This small molecule binds to this protein.
Small molecule (SMILES): Cc1ccncc1NC(=O)Cc1cccc(O[C@@H]2CC(=O)N2)c1

Sequence of chain 2.A:
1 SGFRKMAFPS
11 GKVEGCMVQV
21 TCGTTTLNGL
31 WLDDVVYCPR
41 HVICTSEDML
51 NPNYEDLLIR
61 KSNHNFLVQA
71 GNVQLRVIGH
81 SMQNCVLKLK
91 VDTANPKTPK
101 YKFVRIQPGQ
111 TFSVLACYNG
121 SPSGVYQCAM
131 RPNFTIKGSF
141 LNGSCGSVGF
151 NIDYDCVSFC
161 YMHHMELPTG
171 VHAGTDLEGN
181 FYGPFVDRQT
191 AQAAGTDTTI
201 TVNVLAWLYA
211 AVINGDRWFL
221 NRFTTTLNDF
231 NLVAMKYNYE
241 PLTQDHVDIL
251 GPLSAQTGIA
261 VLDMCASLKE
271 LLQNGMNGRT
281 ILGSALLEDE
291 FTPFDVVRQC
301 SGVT

Binding-site contacts:
Ligand atom C9 contacts residue HIS41 of chain 2.A at 3.6 Å.
Ligand atom N contacts residue SER144 of chain 2.A at 3.8 Å.
Ligand atom C4 contacts residue CYS145 of chain 2.A at 3.7 Å (hydrophobic).
Ligand atom C3 contacts residue GLU166 of chain 2.A at 3.6 Å.
Ligand atom C12 contacts residue ARG188 of chain 2.A at 3.8 Å.
Ligand atom C11 contacts residue ASP187 of chain 2.A at 3.8 Å.
Ligand atom O1 contacts residue ARG188 of chain 2.A at 3.2 Å (salt-bridge).
Ligand atom N contacts residue GLU166 of chain 2.A at 3.7 Å.
Ligand atom C14 contacts residue ARG188 of chain 2.A at 3.2 Å.
Ligand atom C11 contacts residue MET165 of chain 2.A at 3.6 Å (hydrophobic).
Ligand atom C9 contacts residue MET49 of chain 2.A at 3.8 Å (hydrophobic).
Ligand atom C11 contacts residue ARG188 of chain 2.A at 3.5 Å.
Ligand atom C13 contacts residue GLU166 of chain 2.A at 3.6 Å.
Ligand atom C14 contacts residue GLN192 of chain 2.A at 3.2 Å.
Ligand atom C2 contacts residue LEU141 of chain 2.A at 3.5 Å (hydrophobic).
Ligand atom N contacts residue PHE140 of chain 2.A at 3.8 Å.
Ligand atom C2 contacts residue ASN142 of chain 2.A at 3.7 Å.
Ligand atom C15 contacts residue THR190 of chain 2.A at 3.5 Å.
Ligand atom N2 contacts residue GLU166 of chain 2.A at 3.3 Å (salt-bridge).
Ligand atom O2 contacts residue PRO168 of chain 2.A at 3.1 Å.
Ligand atom C2 contacts residue GLU166 of chain 2.A at 3.6 Å.
Ligand atom C4 contacts residue HIS163 of chain 2.A at 3.2 Å.
Ligand atom N1 contacts residue CYS145 of chain 2.A at 3.6 Å (h-bond).
Ligand atom C contacts residue ASN142 of chain 2.A at 3.8 Å.
Ligand atom C10 contacts residue MET165 of chain 2.A at 3.5 Å (hydrophobic).
Ligand atom C13 contacts residue ARG188 of chain 2.A at 3.8 Å.
Ligand atom C3 contacts residue PHE140 of chain 2.A at 3.3 Å (hydrophobic).
Ligand atom O2 contacts residue THR190 of chain 2.A at 3.1 Å (h-bond).
Ligand atom C11 contacts residue MET49 of chain 2.A at 3.6 Å (hydrophobic).
Ligand atom C15 contacts residue GLU166 of chain 2.A at 3.9 Å.
Ligand atom O contacts residue MET165 of chain 2.A at 3.4 Å.
Ligand atom C9 contacts residue HIS164 of chain 2.A at 3.4 Å.
Ligand atom C4 contacts residue GLU166 of chain 2.A at 3.7 Å.
Ligand atom C9 contacts residue MET165 of chain 2.A at 3.7 Å (hydrophobic).
Ligand atom O contacts residue GLU166 of chain 2.A at 3.0 Å (salt-bridge).
Ligand atom O1 contacts residue GLN189 of chain 2.A at 3.2 Å.
Ligand atom C10 contacts residue MET49 of chain 2.A at 3.5 Å (hydrophobic).
Ligand atom N contacts residue HIS163 of chain 2.A at 2.7 Å (h-bond).
Ligand atom C14 contacts residue MET165 of chain 2.A at 3.6 Å (hydrophobic).
Ligand atom C3 contacts residue LEU141 of chain 2.A at 3.6 Å (hydrophobic).